Sequence of chain 1.G:
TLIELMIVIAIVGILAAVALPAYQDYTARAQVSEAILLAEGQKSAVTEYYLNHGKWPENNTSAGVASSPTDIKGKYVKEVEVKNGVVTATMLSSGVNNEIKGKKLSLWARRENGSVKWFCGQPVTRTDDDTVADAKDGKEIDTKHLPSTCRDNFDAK

Binding-site contacts:
Ligand atom O6 contacts residue LYS56 of chain 1.G at 4.3 Å.
Ligand atom O5 contacts residue PRO58 of chain 1.G at 4.2 Å.
Ligand atom C7 contacts residue SER63 of chain 1.G at 3.5 Å.
Ligand atom C8 contacts residue THR62 of chain 1.G at 4.1 Å.
Ligand atom C4 contacts residue SER63 of chain 1.G at 4.2 Å.
Ligand atom C1 contacts residue TYR50 of chain 1.G at 4.3 Å (hydrophobic).
Ligand atom O7 contacts residue SER63 of chain 1.G at 3.9 Å.
Ligand atom C5 contacts residue TYR50 of chain 1.G at 3.3 Å (hydrophobic).
Ligand atom O7 contacts residue ASN60 of chain 1.G at 2.9 Å (h-bond).
Ligand atom C3 contacts residue GLU59 of chain 1.G at 4.1 Å.
Ligand atom C5 contacts residue GLU59 of chain 1.G at 4.2 Å.
Ligand atom C5 contacts residue SER63 of chain 1.G at 3.6 Å.
Ligand atom C6 contacts residue TRP57 of chain 1.G at 3.8 Å (hydrophobic).
Ligand atom O8 contacts residue GLU59 of chain 1.G at 4.3 Å.
Ligand atom O5 contacts residue GLU59 of chain 1.G at 3.2 Å (salt-bridge).
Ligand atom C2 contacts residue SER63 of chain 1.G at 2.4 Å.
Ligand atom O7 contacts residue GLU59 of chain 1.G at 3.5 Å (salt-bridge).
Ligand atom C3 contacts residue SER63 of chain 1.G at 3.7 Å.
Ligand atom C1 contacts residue GLU59 of chain 1.G at 4.2 Å.
Ligand atom C8 contacts residue ASN60 of chain 1.G at 4.5 Å.
Ligand atom C4 contacts residue GLU59 of chain 1.G at 4.0 Å.
Ligand atom C2 contacts residue ASN60 of chain 1.G at 4.4 Å.
Ligand atom C2 contacts residue GLU59 of chain 1.G at 3.8 Å.
Ligand atom C7 contacts residue ASN60 of chain 1.G at 3.6 Å.
Ligand atom O6 contacts residue TYR50 of chain 1.G at 3.6 Å.
Ligand atom O3 contacts residue GLU59 of chain 1.G at 3.9 Å.
Ligand atom C7 contacts residue GLU59 of chain 1.G at 4.5 Å.
Ligand atom N2 contacts residue SER63 of chain 1.G at 2.8 Å (h-bond).
Ligand atom N2 contacts residue ASN60 of chain 1.G at 4.3 Å.
Ligand atom C6 contacts residue TYR50 of chain 1.G at 3.5 Å (hydrophobic).
Ligand atom O5 contacts residue SER63 of chain 1.G at 2.3 Å (h-bond).
Ligand atom C6 contacts residue GLU59 of chain 1.G at 3.9 Å.
Ligand atom O5 contacts residue TYR50 of chain 1.G at 3.8 Å.
Ligand atom C1 contacts residue SER63 of chain 1.G at 1.4 Å.

This protein binds this small molecule.
Small molecule (SMILES): CC(=O)N[C@H]1[C@H](O[C@H]2O[C@H](CO)[C@H](O)[C@H](O)[C@H]2O)[C@@H](NC(C)=O)CO[C@@H]1CO